This protein binds this small molecule.
Small molecule (SMILES): CC(=O)OC[C@H](/N=C/c1c(COP(=O)(O)O)cnc(C)c1O)C(=O)O

Binding-site contacts:
Ligand atom C5 contacts residue GLY295 of chain 1.A at 3.4 Å.
Ligand atom C2 contacts residue SER341 of chain 1.A at 3.4 Å.
Ligand atom C contacts residue SER153 of chain 1.A at 3.3 Å.
Ligand atom OXT contacts residue SER153 of chain 1.A at 3.2 Å (h-bond).
Ligand atom C2A contacts residue SER341 of chain 1.A at 3.3 Å.
Ligand atom OXT contacts residue THR152 of chain 1.A at 3.1 Å (h-bond).
Ligand atom O2P contacts residue SER263 of chain 1.A at 2.9 Å (h-bond).
Ligand atom O4P contacts residue HIS265 of chain 1.A at 3.0 Å.
Ligand atom C contacts residue THR152 of chain 1.A at 3.3 Å.
Ligand atom C5A contacts residue GLY261 of chain 1.A at 3.4 Å.
Ligand atom N1 contacts residue PRO368 of chain 1.A at 3.3 Å.
Ligand atom P contacts residue THR262 of chain 1.A at 3.6 Å.
Ligand atom O3P contacts residue HIS265 of chain 1.A at 2.8 Å (h-bond).
Ligand atom O3 contacts residue ASN155 of chain 1.A at 2.7 Å (h-bond).
Ligand atom CA contacts residue GLN224 of chain 1.A at 3.6 Å.
Ligand atom OAC contacts residue GLY261 of chain 1.A at 3.5 Å.
Ligand atom C3A contacts residue GLY295 of chain 1.A at 3.5 Å.
Ligand atom O1P contacts residue THR262 of chain 1.A at 2.9 Å (h-bond).
Ligand atom N1 contacts residue SER341 of chain 1.A at 2.7 Å (h-bond).
Ligand atom O contacts residue SER153 of chain 1.A at 3.2 Å (h-bond).
Ligand atom OG contacts residue SER153 of chain 1.A at 3.2 Å (h-bond).
Ligand atom P contacts residue HIS265 of chain 1.A at 3.5 Å.
Ligand atom C4 contacts residue GLY295 of chain 1.A at 3.4 Å.
Ligand atom C2A contacts residue ASP369 of chain 1.A at 3.5 Å.
Ligand atom OXT contacts residue ASN155 of chain 1.A at 3.0 Å (h-bond).
Ligand atom OG contacts residue GLY295 of chain 1.A at 3.5 Å (h-bond).
Ligand atom C2A contacts residue ASN155 of chain 1.A at 3.1 Å.
Ligand atom OXT contacts residue PHE156 of chain 1.A at 3.0 Å (h-bond).
Ligand atom O2P contacts residue GLY261 of chain 1.A at 2.9 Å (h-bond).
Ligand atom O contacts residue GLN224 of chain 1.A at 2.8 Å (h-bond).
Ligand atom C1A contacts residue TYR225 of chain 1.A at 3.5 Å (hydrophobic).
Ligand atom OAC contacts residue TYR225 of chain 1.A at 2.7 Å (h-bond).
Ligand atom O3P contacts residue GLY264 of chain 1.A at 3.6 Å (h-bond).
Ligand atom CB contacts residue GLN224 of chain 1.A at 3.6 Å.
Ligand atom O contacts residue THR152 of chain 1.A at 2.7 Å (h-bond).
Ligand atom C6 contacts residue ILE296 of chain 1.A at 3.2 Å (hydrophobic).
Ligand atom C3A contacts residue THR203 of chain 1.A at 3.4 Å.
Ligand atom O2P contacts residue THR262 of chain 1.A at 3.4 Å (h-bond).
Ligand atom C3 contacts residue ASN155 of chain 1.A at 3.6 Å.
Ligand atom C6 contacts residue SER259 of chain 1.A at 3.4 Å.

Sequence of chain 1.A:
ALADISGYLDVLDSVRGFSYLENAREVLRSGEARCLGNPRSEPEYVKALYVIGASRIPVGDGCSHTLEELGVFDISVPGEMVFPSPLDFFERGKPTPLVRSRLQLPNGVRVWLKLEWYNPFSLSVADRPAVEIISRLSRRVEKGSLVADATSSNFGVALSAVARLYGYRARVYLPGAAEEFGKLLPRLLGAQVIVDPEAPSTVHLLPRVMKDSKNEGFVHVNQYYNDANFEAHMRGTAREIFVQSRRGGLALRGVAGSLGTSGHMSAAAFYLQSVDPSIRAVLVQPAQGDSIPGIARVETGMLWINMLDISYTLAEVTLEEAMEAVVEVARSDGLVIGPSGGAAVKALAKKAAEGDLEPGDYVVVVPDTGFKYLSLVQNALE